Binding-site contacts:
Ligand atom C1 contacts residue THR238 of chain 1.E at 4.0 Å.
Ligand atom C7 contacts residue ILE279 of chain 1.E at 4.2 Å (hydrophobic).
Ligand atom C3 contacts residue ASN236 of chain 1.E at 3.8 Å.
Ligand atom C1 contacts residue ASN236 of chain 1.E at 1.4 Å.
Ligand atom C8 contacts residue ARG275 of chain 1.E at 3.8 Å.
Ligand atom N2 contacts residue ASN236 of chain 1.E at 2.9 Å (h-bond).
Ligand atom O5 contacts residue ASN236 of chain 1.E at 2.4 Å (h-bond).
Ligand atom C8 contacts residue ILE279 of chain 1.E at 4.0 Å (hydrophobic).
Ligand atom O7 contacts residue ILE274 of chain 1.E at 3.6 Å (h-bond).
Ligand atom C8 contacts residue ILE274 of chain 1.E at 4.3 Å (hydrophobic).
Ligand atom C7 contacts residue ASN236 of chain 1.E at 3.1 Å.
Ligand atom O6 contacts residue ASN236 of chain 1.E at 4.3 Å.
Ligand atom C2 contacts residue ASN236 of chain 1.E at 2.4 Å.
Ligand atom O7 contacts residue ASN236 of chain 1.E at 3.0 Å (h-bond).
Ligand atom C8 contacts residue GLU352 of chain 1.E at 3.6 Å.
Ligand atom O5 contacts residue THR238 of chain 1.E at 4.4 Å.
Ligand atom O7 contacts residue ILE279 of chain 1.E at 4.2 Å.
Ligand atom C8 contacts residue ASN236 of chain 1.E at 4.3 Å.
Ligand atom C5 contacts residue ASN236 of chain 1.E at 3.6 Å.
Ligand atom C8 contacts residue SER276 of chain 1.E at 3.2 Å.
Ligand atom C7 contacts residue ILE274 of chain 1.E at 4.2 Å (hydrophobic).
Ligand atom C4 contacts residue ASN236 of chain 1.E at 4.2 Å.

Sequence of chain 1.E:
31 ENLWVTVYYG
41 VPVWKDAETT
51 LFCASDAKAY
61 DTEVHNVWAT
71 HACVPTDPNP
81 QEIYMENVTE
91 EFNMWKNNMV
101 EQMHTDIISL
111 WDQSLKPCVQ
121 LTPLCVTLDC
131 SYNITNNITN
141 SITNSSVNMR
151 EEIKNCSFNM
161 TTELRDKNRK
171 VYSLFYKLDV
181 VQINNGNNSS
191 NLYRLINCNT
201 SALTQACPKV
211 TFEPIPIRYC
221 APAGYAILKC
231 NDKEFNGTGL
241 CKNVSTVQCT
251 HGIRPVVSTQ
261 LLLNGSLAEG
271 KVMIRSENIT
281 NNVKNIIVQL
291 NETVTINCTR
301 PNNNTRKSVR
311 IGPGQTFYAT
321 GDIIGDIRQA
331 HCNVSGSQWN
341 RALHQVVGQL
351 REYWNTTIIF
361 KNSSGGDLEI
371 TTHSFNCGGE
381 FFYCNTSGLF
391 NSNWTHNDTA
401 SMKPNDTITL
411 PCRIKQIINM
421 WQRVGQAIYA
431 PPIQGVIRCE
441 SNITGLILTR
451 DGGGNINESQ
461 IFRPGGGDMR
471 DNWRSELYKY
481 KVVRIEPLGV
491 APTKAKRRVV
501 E

This protein binds this small molecule.
Small molecule (SMILES): CC(=O)N[C@H]1[C@H](O[C@H]2[C@H](O)[C@@H](NC(C)=O)CO[C@@H]2CO)O[C@H](CO)[C@@H](O[C@@H]2O[C@H](CO)[C@@H](O)[C@H](O)[C@@H]2O)[C@@H]1O